Sequence of chain 1.B:
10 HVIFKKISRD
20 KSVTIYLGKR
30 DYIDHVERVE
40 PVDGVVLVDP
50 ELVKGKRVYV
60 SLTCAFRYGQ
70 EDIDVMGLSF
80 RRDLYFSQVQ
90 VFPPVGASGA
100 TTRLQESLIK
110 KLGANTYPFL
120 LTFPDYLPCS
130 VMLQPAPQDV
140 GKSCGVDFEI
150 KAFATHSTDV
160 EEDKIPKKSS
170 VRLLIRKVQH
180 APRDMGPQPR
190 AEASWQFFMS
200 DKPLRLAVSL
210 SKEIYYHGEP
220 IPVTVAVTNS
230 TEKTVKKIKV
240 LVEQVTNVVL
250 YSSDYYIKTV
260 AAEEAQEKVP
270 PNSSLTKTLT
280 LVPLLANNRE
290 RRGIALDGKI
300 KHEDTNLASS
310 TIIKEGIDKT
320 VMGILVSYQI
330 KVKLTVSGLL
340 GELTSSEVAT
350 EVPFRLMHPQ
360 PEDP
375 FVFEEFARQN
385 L

This protein binds this small molecule.
Small molecule (SMILES): O=P(O)(O)O[C@@H]1[C@H](O)[C@H](O)[C@@H](OP(=O)(O)O)[C@H](OP(=O)(O)O)[C@H]1O

Binding-site contacts:
Ligand atom C6 contacts residue LYS15 of chain 1.B at 4.2 Å.
Ligand atom O42 contacts residue HIS301 of chain 1.B at 2.5 Å (h-bond).
Ligand atom O53 contacts residue ALA381 of chain 1.B at 4.0 Å.
Ligand atom O41 contacts residue LYS298 of chain 1.B at 2.5 Å (salt-bridge).
Ligand atom P4 contacts residue LYS300 of chain 1.B at 3.9 Å.
Ligand atom O42 contacts residue LYS298 of chain 1.B at 4.3 Å.
Ligand atom P4 contacts residue LYS298 of chain 1.B at 4.0 Å.
Ligand atom O6 contacts residue ARG171 of chain 1.B at 3.9 Å.
Ligand atom O52 contacts residue HIS301 of chain 1.B at 4.1 Å.
Ligand atom P4 contacts residue HIS301 of chain 1.B at 3.9 Å.
Ligand atom O41 contacts residue LYS300 of chain 1.B at 3.5 Å (salt-bridge).
Ligand atom P5 contacts residue LEU173 of chain 1.B at 4.3 Å.
Ligand atom O2 contacts residue ARG171 of chain 1.B at 4.2 Å.
Ligand atom O41 contacts residue HIS301 of chain 1.B at 4.4 Å.
Ligand atom O11 contacts residue ARG171 of chain 1.B at 3.9 Å.
Ligand atom O13 contacts residue LYS15 of chain 1.B at 3.0 Å (salt-bridge).
Ligand atom O13 contacts residue ARG171 of chain 1.B at 3.7 Å.
Ligand atom O51 contacts residue LEU172 of chain 1.B at 4.0 Å.
Ligand atom O1 contacts residue ARG171 of chain 1.B at 3.2 Å (salt-bridge).
Ligand atom C1 contacts residue ARG171 of chain 1.B at 4.2 Å.
Ligand atom O11 contacts residue LYS166 of chain 1.B at 4.3 Å.
Ligand atom P1 contacts residue ARG171 of chain 1.B at 4.1 Å.
Ligand atom O6 contacts residue LYS15 of chain 1.B at 3.2 Å (salt-bridge).
Ligand atom O51 contacts residue PHE380 of chain 1.B at 3.8 Å.
Ligand atom P1 contacts residue LYS15 of chain 1.B at 4.3 Å.
Ligand atom C6 contacts residue ARG171 of chain 1.B at 4.1 Å.
Ligand atom O51 contacts residue LEU173 of chain 1.B at 3.0 Å (h-bond).
Ligand atom O52 contacts residue PHE380 of chain 1.B at 4.3 Å.
Ligand atom O53 contacts residue PHE380 of chain 1.B at 4.2 Å.
Ligand atom C1 contacts residue LYS15 of chain 1.B at 4.4 Å.
Ligand atom O52 contacts residue LEU173 of chain 1.B at 4.3 Å.
Ligand atom O43 contacts residue LYS300 of chain 1.B at 3.4 Å.
Ligand atom O42 contacts residue LYS300 of chain 1.B at 3.5 Å.
Ligand atom O5 contacts residue LEU173 of chain 1.B at 4.0 Å.
Ligand atom O53 contacts residue LYS15 of chain 1.B at 3.9 Å.
Ligand atom C4 contacts residue LYS298 of chain 1.B at 4.3 Å.
Ligand atom O51 contacts residue LYS15 of chain 1.B at 4.3 Å.
Ligand atom P5 contacts residue PHE380 of chain 1.B at 4.4 Å.
Ligand atom O52 contacts residue ARG382 of chain 1.B at 4.4 Å.